Sequence of chain 2.A:
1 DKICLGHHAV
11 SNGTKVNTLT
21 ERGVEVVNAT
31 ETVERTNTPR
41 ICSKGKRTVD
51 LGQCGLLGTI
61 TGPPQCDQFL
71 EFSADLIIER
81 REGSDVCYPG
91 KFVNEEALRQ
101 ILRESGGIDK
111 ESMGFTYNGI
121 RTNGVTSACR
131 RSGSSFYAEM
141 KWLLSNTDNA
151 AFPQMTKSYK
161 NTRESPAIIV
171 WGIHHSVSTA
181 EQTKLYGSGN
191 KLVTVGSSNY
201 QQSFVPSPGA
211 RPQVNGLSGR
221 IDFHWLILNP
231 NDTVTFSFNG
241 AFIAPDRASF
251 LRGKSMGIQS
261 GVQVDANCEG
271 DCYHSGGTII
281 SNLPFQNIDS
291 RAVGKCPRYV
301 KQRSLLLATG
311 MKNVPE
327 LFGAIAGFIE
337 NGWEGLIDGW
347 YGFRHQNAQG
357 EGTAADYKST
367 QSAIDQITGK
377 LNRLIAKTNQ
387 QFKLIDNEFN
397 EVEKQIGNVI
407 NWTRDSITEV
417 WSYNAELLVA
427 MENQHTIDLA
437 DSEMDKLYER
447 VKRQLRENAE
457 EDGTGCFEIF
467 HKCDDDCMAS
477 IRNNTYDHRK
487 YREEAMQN

A protein and the small-molecule ligand that binds it are described below.
Small molecule (SMILES): CC(=O)N[C@@H]1[C@@H](O)[C@H](O)[C@@H](CO)O[C@H]1O

Binding-site contacts:
Ligand atom C3 contacts residue ASN407 of chain 2.A at 3.8 Å.
Ligand atom C5 contacts residue ASN407 of chain 2.A at 3.6 Å.
Ligand atom C4 contacts residue ASN407 of chain 2.A at 4.2 Å.
Ligand atom O5 contacts residue ASN407 of chain 2.A at 2.3 Å (h-bond).
Ligand atom C2 contacts residue ASN407 of chain 2.A at 2.5 Å.
Ligand atom C8 contacts residue ASN404 of chain 2.A at 4.2 Å.
Ligand atom N2 contacts residue ASN407 of chain 2.A at 3.0 Å (h-bond).
Ligand atom N2 contacts residue GLY403 of chain 2.A at 4.4 Å.
Ligand atom C8 contacts residue LYS400 of chain 2.A at 3.9 Å.
Ligand atom C7 contacts residue ASN407 of chain 2.A at 3.9 Å.
Ligand atom C1 contacts residue ASN407 of chain 2.A at 1.4 Å.
Ligand atom O7 contacts residue ASN404 of chain 2.A at 4.0 Å.
Ligand atom C8 contacts residue GLY403 of chain 2.A at 4.2 Å.
Ligand atom C7 contacts residue ASN404 of chain 2.A at 4.2 Å.
Ligand atom O7 contacts residue ASN407 of chain 2.A at 4.2 Å.
Ligand atom O6 contacts residue ASN407 of chain 2.A at 4.0 Å.